Binding-site contacts:
Ligand atom C8 contacts residue GLU147 of chain 1.G at 3.0 Å.
Ligand atom C1 contacts residue GLU150 of chain 1.G at 4.0 Å.
Ligand atom O6 contacts residue GLU147 of chain 1.G at 4.1 Å.
Ligand atom O5 contacts residue ASN154 of chain 1.G at 2.4 Å (h-bond).
Ligand atom C6 contacts residue GLU147 of chain 1.G at 4.2 Å.
Ligand atom C2 contacts residue THR156 of chain 1.G at 3.8 Å.
Ligand atom O3 contacts residue GLU147 of chain 1.G at 3.5 Å (salt-bridge).
Ligand atom C3 contacts residue ASN154 of chain 1.G at 3.9 Å.
Ligand atom C2 contacts residue ASN154 of chain 1.G at 2.6 Å.
Ligand atom C5 contacts residue GLU150 of chain 1.G at 4.3 Å.
Ligand atom C1 contacts residue SER151 of chain 1.G at 4.5 Å.
Ligand atom O5 contacts residue SER151 of chain 1.G at 4.3 Å.
Ligand atom C7 contacts residue ASN154 of chain 1.G at 4.0 Å.
Ligand atom C7 contacts residue GLU147 of chain 1.G at 4.2 Å.
Ligand atom C8 contacts residue SER151 of chain 1.G at 3.6 Å.
Ligand atom O5 contacts residue GLU150 of chain 1.G at 3.3 Å (salt-bridge).
Ligand atom C1 contacts residue THR156 of chain 1.G at 4.0 Å.
Ligand atom O4 contacts residue THR156 of chain 1.G at 4.4 Å.
Ligand atom O6 contacts residue GLU150 of chain 1.G at 4.2 Å.
Ligand atom C6 contacts residue GLU150 of chain 1.G at 3.5 Å.
Ligand atom C7 contacts residue THR156 of chain 1.G at 4.0 Å.
Ligand atom C8 contacts residue CYS148 of chain 1.G at 3.8 Å (hydrophobic).
Ligand atom C6 contacts residue SER151 of chain 1.G at 4.3 Å.
Ligand atom C5 contacts residue SER151 of chain 1.G at 4.2 Å.
Ligand atom C4 contacts residue ASN154 of chain 1.G at 4.3 Å.
Ligand atom C5 contacts residue ASN154 of chain 1.G at 3.6 Å.
Ligand atom N2 contacts residue GLU147 of chain 1.G at 4.2 Å.
Ligand atom N2 contacts residue ASN154 of chain 1.G at 3.0 Å (h-bond).
Ligand atom C1 contacts residue ASN154 of chain 1.G at 1.4 Å.
Ligand atom C8 contacts residue THR156 of chain 1.G at 4.0 Å.
Ligand atom O7 contacts residue THR156 of chain 1.G at 4.5 Å.
Ligand atom C3 contacts residue THR156 of chain 1.G at 3.9 Å.
Ligand atom N2 contacts residue THR156 of chain 1.G at 3.1 Å (h-bond).
Ligand atom C5 contacts residue GLU147 of chain 1.G at 3.8 Å.
Ligand atom C7 contacts residue SER151 of chain 1.G at 4.4 Å.
Ligand atom C6 contacts residue GLU147 of chain 1.G at 3.9 Å.
Ligand atom O5 contacts residue GLU147 of chain 1.G at 3.9 Å.

Sequence of chain 1.G:
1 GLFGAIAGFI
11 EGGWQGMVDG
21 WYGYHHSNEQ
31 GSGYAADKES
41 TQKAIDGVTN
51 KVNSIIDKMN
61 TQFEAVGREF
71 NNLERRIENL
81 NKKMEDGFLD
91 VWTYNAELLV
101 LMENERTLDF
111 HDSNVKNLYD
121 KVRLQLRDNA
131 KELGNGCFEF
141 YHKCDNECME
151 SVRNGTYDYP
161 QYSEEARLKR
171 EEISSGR

The small molecule below binds the protein below.
Small molecule (SMILES): CC(=O)N[C@H]1[C@H](O[C@H]2[C@H](O)[C@@H](NC(C)=O)CO[C@@H]2CO)O[C@H](CO)[C@@H](O[C@H]2O[C@H](CO)[C@@H](O)[C@H](O)[C@@H]2O)[C@@H]1O